Binding-site contacts:
Ligand atom O1 contacts residue GLU21 of chain 3.D at 2.7 Å (salt-bridge).
Ligand atom O1 contacts residue GLY20 of chain 3.D at 3.5 Å (h-bond).
Ligand atom C6 contacts residue GLU21 of chain 3.D at 3.5 Å.
Ligand atom O1 contacts residue GLY23 of chain 3.D at 3.3 Å (h-bond).
Ligand atom C1 contacts residue GLU21 of chain 3.D at 3.5 Å.
Ligand atom O1 contacts residue ARG22 of chain 3.D at 3.9 Å.

This small molecule binds to this protein.
Small molecule (SMILES): Cc1cccc(O)c1

Sequence of chain 3.D:
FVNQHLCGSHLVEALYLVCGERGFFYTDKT